Sequence of chain 1.B:
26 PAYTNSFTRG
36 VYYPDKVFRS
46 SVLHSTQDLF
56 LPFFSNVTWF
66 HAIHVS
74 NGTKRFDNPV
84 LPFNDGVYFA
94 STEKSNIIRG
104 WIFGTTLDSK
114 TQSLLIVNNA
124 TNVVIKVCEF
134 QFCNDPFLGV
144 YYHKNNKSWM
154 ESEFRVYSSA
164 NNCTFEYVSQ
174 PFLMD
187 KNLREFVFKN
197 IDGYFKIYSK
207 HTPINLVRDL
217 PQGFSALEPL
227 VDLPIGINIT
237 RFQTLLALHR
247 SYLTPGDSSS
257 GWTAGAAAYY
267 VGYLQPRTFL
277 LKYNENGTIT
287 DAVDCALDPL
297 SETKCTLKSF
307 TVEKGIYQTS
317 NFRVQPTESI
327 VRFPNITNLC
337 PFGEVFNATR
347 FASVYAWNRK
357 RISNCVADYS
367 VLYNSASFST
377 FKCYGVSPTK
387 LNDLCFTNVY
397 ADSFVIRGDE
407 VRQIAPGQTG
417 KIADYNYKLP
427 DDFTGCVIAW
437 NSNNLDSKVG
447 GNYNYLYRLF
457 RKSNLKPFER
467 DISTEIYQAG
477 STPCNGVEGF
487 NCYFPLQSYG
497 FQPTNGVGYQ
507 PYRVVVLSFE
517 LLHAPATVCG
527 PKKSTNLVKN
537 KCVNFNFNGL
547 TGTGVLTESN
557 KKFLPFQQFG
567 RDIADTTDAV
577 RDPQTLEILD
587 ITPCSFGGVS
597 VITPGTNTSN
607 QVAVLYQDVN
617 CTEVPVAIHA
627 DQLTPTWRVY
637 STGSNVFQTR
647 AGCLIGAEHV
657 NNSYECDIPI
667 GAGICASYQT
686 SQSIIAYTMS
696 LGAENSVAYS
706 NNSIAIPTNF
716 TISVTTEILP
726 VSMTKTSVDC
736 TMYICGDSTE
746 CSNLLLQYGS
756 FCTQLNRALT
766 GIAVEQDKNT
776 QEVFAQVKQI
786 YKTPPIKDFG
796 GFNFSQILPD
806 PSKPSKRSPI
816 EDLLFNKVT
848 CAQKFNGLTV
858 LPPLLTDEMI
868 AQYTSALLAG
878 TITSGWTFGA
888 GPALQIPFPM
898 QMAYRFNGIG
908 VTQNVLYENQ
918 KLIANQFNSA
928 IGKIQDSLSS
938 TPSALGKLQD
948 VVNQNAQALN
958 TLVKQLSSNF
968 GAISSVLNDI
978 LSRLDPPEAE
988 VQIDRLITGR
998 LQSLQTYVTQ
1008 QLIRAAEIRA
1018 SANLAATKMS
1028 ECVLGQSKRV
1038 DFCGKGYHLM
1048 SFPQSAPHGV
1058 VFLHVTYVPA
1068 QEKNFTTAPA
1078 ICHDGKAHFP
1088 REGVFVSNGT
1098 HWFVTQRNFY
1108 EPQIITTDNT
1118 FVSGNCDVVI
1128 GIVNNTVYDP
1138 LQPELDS

This protein binds this small molecule.
Small molecule (SMILES): CC(=O)N[C@@H]1[C@@H](O)[C@H](O)[C@@H](CO)O[C@H]1O

Sequence of chain 1.A:
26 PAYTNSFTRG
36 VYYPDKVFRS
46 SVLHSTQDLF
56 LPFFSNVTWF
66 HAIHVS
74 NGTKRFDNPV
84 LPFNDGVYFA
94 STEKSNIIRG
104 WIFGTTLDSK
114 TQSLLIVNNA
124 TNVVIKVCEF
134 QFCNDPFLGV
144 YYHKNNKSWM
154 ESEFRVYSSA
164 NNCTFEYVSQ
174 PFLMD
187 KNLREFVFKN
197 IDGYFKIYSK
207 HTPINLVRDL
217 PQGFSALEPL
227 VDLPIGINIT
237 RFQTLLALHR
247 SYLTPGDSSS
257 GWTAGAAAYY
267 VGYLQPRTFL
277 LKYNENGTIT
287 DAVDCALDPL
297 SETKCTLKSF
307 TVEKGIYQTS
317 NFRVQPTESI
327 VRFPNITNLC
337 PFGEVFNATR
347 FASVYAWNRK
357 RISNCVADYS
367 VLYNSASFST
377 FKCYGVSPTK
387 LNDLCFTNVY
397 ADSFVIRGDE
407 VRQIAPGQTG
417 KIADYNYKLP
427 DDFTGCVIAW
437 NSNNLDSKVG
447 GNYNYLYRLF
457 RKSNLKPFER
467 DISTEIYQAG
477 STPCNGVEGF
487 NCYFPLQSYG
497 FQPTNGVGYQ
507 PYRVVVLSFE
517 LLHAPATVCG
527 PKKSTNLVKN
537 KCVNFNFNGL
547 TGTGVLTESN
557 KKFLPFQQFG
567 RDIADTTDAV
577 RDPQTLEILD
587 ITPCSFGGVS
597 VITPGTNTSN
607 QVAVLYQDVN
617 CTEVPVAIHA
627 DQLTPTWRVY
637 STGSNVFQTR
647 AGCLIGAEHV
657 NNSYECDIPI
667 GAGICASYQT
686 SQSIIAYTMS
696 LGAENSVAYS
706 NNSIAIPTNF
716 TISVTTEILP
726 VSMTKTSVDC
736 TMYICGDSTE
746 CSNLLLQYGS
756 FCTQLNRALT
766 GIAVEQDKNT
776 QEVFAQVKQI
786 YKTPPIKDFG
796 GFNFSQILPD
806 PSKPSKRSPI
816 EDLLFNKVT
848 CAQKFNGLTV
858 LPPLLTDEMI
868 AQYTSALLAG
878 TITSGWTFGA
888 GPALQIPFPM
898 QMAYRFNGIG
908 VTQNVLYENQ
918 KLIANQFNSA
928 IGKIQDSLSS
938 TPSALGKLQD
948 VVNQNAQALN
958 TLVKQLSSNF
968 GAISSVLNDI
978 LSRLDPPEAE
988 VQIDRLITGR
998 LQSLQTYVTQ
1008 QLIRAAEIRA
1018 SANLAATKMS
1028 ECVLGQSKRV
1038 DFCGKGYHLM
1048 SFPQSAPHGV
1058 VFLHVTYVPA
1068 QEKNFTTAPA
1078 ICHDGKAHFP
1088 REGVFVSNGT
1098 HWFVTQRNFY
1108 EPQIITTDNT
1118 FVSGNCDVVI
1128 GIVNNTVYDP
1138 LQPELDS

Binding-site contacts:
Ligand atom C3 contacts residue ASN706 of chain 1.B at 3.8 Å.
Ligand atom C1 contacts residue ASP793 of chain 1.A at 4.2 Å.
Ligand atom C7 contacts residue ASN706 of chain 1.B at 3.1 Å.
Ligand atom O6 contacts residue ASP793 of chain 1.A at 2.6 Å (salt-bridge).
Ligand atom O7 contacts residue ASN706 of chain 1.B at 3.0 Å (h-bond).
Ligand atom C4 contacts residue ASN706 of chain 1.B at 4.2 Å.
Ligand atom C6 contacts residue ASP793 of chain 1.A at 3.5 Å.
Ligand atom C2 contacts residue ASN706 of chain 1.B at 2.5 Å.
Ligand atom N2 contacts residue ASN706 of chain 1.B at 2.9 Å (h-bond).
Ligand atom C1 contacts residue ASN706 of chain 1.B at 1.4 Å.
Ligand atom C8 contacts residue ASN707 of chain 1.B at 4.5 Å.
Ligand atom C8 contacts residue GLY1128 of chain 1.B at 3.6 Å.
Ligand atom O5 contacts residue ASP793 of chain 1.A at 3.1 Å (salt-bridge).
Ligand atom C8 contacts residue ASN706 of chain 1.B at 4.2 Å.
Ligand atom C5 contacts residue ASN706 of chain 1.B at 3.7 Å.
Ligand atom C5 contacts residue ASP793 of chain 1.A at 4.0 Å.
Ligand atom O5 contacts residue ASN706 of chain 1.B at 2.4 Å (h-bond).